Sequence of chain 1.B:
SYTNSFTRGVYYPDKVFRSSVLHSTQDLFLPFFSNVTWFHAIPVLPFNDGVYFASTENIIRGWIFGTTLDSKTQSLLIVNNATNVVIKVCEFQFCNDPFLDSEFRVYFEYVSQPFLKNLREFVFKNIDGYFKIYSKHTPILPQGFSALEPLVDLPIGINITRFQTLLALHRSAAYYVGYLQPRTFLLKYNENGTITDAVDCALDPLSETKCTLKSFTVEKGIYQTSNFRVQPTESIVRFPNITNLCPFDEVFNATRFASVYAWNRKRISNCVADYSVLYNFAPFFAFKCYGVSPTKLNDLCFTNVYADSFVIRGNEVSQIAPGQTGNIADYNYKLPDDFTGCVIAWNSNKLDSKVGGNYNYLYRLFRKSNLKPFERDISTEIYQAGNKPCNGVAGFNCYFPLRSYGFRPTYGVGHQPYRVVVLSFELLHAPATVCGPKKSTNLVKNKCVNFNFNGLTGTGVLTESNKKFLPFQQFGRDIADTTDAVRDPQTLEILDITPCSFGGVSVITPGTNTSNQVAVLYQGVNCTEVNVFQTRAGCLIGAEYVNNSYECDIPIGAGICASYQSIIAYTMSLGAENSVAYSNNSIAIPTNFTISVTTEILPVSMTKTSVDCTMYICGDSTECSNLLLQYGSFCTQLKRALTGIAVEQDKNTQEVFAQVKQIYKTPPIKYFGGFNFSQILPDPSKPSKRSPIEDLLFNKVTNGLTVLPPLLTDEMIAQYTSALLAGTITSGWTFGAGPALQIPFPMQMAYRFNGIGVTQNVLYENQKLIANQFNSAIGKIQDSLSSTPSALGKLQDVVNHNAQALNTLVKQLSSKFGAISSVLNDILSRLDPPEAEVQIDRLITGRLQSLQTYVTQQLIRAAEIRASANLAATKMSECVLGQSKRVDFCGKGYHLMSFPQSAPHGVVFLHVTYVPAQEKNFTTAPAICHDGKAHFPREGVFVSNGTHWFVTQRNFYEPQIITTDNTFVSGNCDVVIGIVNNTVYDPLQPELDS

This protein binds this small molecule.
Small molecule (SMILES): CC(=O)N[C@H]1[C@H](O[C@H]2[C@H](O)[C@@H](NC(C)=O)CO[C@@H]2CO)O[C@H](CO)[C@@H](O)[C@@H]1O

Binding-site contacts:
Ligand atom C6 contacts residue ILE774 of chain 1.A at 4.3 Å (hydrophobic).
Ligand atom C2 contacts residue TYR776 of chain 1.A at 4.1 Å (hydrophobic).
Ligand atom C5 contacts residue ASN689 of chain 1.B at 3.7 Å.
Ligand atom O7 contacts residue ASN689 of chain 1.B at 4.4 Å.
Ligand atom O5 contacts residue ASN689 of chain 1.B at 2.4 Å (h-bond).
Ligand atom C4 contacts residue TYR776 of chain 1.A at 4.4 Å (hydrophobic).
Ligand atom C1 contacts residue ASN689 of chain 1.B at 1.4 Å.
Ligand atom C2 contacts residue ASN689 of chain 1.B at 2.4 Å.
Ligand atom C4 contacts residue ASN689 of chain 1.B at 4.2 Å.
Ligand atom O5 contacts residue TYR776 of chain 1.A at 4.1 Å.
Ligand atom C8 contacts residue TYR776 of chain 1.A at 3.4 Å (hydrophobic).
Ligand atom C3 contacts residue ASN689 of chain 1.B at 3.8 Å.
Ligand atom N2 contacts residue ASN689 of chain 1.B at 2.9 Å (h-bond).
Ligand atom O6 contacts residue TYR776 of chain 1.A at 3.8 Å.
Ligand atom C8 contacts residue ASN689 of chain 1.B at 3.6 Å.
Ligand atom C7 contacts residue ASN689 of chain 1.B at 3.5 Å.
Ligand atom O6 contacts residue ILE774 of chain 1.A at 3.4 Å.
Ligand atom C8 contacts residue ILE774 of chain 1.A at 4.3 Å (hydrophobic).

Sequence of chain 1.A:
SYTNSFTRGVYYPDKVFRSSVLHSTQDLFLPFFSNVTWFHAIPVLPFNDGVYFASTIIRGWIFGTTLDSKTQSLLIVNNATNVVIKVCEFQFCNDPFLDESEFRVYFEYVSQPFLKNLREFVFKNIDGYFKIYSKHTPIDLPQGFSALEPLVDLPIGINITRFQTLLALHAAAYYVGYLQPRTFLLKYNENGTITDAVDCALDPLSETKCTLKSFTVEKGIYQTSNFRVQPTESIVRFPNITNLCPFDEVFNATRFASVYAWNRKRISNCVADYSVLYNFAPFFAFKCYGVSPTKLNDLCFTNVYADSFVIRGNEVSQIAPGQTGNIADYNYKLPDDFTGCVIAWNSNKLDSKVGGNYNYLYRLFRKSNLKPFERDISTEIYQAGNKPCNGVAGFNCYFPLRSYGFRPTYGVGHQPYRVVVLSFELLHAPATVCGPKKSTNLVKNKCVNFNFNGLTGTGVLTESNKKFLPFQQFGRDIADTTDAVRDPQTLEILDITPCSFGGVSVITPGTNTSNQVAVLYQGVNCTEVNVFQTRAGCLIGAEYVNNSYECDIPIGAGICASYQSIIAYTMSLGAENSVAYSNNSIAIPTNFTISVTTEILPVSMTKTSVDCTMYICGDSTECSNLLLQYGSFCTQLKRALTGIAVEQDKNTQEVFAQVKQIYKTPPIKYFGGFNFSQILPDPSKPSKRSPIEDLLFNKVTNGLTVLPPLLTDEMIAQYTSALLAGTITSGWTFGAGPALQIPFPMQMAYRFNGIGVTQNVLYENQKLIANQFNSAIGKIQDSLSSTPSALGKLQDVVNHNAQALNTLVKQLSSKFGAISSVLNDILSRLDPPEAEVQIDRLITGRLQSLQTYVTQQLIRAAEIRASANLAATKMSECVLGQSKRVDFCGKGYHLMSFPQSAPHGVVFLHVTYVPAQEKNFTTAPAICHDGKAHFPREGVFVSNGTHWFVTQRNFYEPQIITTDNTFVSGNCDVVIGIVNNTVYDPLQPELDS